Binding-site contacts:
Ligand atom C7 contacts residue ASN5 of chain 1.A at 4.0 Å.
Ligand atom N2 contacts residue ASN5 of chain 1.A at 3.0 Å (h-bond).
Ligand atom O6 contacts residue PRO4 of chain 1.A at 4.2 Å.
Ligand atom O4 contacts residue THR2 of chain 1.A at 3.8 Å.
Ligand atom O6 contacts residue GLY3 of chain 1.A at 4.2 Å.
Ligand atom C2 contacts residue ASN5 of chain 1.A at 2.6 Å.
Ligand atom C3 contacts residue THR2 of chain 1.A at 4.2 Å.
Ligand atom O6 contacts residue THR2 of chain 1.A at 4.0 Å.
Ligand atom C3 contacts residue ASN5 of chain 1.A at 3.9 Å.
Ligand atom C2 contacts residue THR2 of chain 1.A at 4.3 Å.
Ligand atom C4 contacts residue ASN5 of chain 1.A at 4.3 Å.
Ligand atom O5 contacts residue ASN5 of chain 1.A at 2.3 Å (h-bond).
Ligand atom C5 contacts residue THR2 of chain 1.A at 3.5 Å.
Ligand atom C4 contacts residue THR2 of chain 1.A at 3.1 Å.
Ligand atom C5 contacts residue ASN5 of chain 1.A at 3.6 Å.
Ligand atom O6 contacts residue ASN5 of chain 1.A at 4.3 Å.
Ligand atom C6 contacts residue GLY3 of chain 1.A at 4.3 Å.
Ligand atom C8 contacts residue THR2 of chain 1.A at 3.7 Å.
Ligand atom C6 contacts residue THR2 of chain 1.A at 3.2 Å.
Ligand atom O5 contacts residue THR2 of chain 1.A at 3.7 Å.
Ligand atom C1 contacts residue ASN5 of chain 1.A at 1.4 Å.
Ligand atom O5 contacts residue GLY3 of chain 1.A at 4.4 Å.

Sequence of chain 1.A:
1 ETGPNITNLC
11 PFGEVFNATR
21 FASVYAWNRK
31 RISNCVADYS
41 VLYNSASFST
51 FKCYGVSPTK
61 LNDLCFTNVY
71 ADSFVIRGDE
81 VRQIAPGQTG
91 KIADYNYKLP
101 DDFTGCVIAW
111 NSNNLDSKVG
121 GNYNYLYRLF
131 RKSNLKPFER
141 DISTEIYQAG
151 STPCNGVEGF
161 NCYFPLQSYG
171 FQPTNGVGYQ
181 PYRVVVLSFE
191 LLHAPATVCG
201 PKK

This small molecule binds to this protein.
Small molecule (SMILES): CC(=O)N[C@@H]1[C@@H](O)[C@H](O)[C@@H](CO)O[C@H]1O